Sequence of chain 1.C:
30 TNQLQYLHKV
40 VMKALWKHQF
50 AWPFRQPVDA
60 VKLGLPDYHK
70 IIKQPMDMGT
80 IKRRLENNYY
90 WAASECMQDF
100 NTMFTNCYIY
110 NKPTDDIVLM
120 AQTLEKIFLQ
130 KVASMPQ

Binding-site contacts:
Ligand atom C6 contacts residue TRP51 of chain 1.C at 4.5 Å (hydrophobic).
Ligand atom C8 contacts residue LEU62 of chain 1.C at 4.2 Å (hydrophobic).
Ligand atom C7 contacts residue LEU62 of chain 1.C at 4.3 Å (hydrophobic).
Ligand atom C9 contacts residue PRO52 of chain 1.C at 3.5 Å (hydrophobic).
Ligand atom C8 contacts residue PRO52 of chain 1.C at 3.4 Å (hydrophobic).
Ligand atom C2 contacts residue ASN110 of chain 1.C at 3.4 Å.
Ligand atom C3 contacts residue ASN110 of chain 1.C at 3.5 Å.
Ligand atom C5 contacts residue LEU62 of chain 1.C at 4.3 Å (hydrophobic).
Ligand atom C12 contacts residue PHE53 of chain 1.C at 3.9 Å (hydrophobic).
Ligand atom C4 contacts residue ILE116 of chain 1.C at 3.8 Å (hydrophobic).
Ligand atom O contacts residue CYS106 of chain 1.C at 4.1 Å.
Ligand atom C1 contacts residue VAL57 of chain 1.C at 4.0 Å (hydrophobic).
Ligand atom C10 contacts residue ILE116 of chain 1.C at 3.9 Å (hydrophobic).
Ligand atom C11 contacts residue ILE116 of chain 1.C at 3.8 Å (hydrophobic).
Ligand atom C1 contacts residue LEU62 of chain 1.C at 3.9 Å (hydrophobic).
Ligand atom C1 contacts residue LEU64 of chain 1.C at 3.6 Å (hydrophobic).
Ligand atom O contacts residue ILE116 of chain 1.C at 4.5 Å.
Ligand atom C7 contacts residue TRP51 of chain 1.C at 4.0 Å (hydrophobic).
Ligand atom C12 contacts residue ILE116 of chain 1.C at 3.7 Å (hydrophobic).
Ligand atom O contacts residue VAL57 of chain 1.C at 4.3 Å.
Ligand atom C9 contacts residue LEU62 of chain 1.C at 4.0 Å (hydrophobic).
Ligand atom C7 contacts residue PRO52 of chain 1.C at 4.0 Å (hydrophobic).
Ligand atom C6 contacts residue PRO52 of chain 1.C at 4.3 Å (hydrophobic).
Ligand atom O contacts residue ASN110 of chain 1.C at 3.1 Å (h-bond).
Ligand atom C11 contacts residue ASN110 of chain 1.C at 4.0 Å.
Ligand atom N contacts residue ILE116 of chain 1.C at 3.9 Å.
Ligand atom C5 contacts residue ILE116 of chain 1.C at 3.7 Å (hydrophobic).
Ligand atom C11 contacts residue VAL57 of chain 1.C at 4.0 Å (hydrophobic).
Ligand atom C10 contacts residue LEU62 of chain 1.C at 4.0 Å (hydrophobic).
Ligand atom C10 contacts residue PRO52 of chain 1.C at 4.4 Å (hydrophobic).
Ligand atom C6 contacts residue ILE116 of chain 1.C at 4.4 Å (hydrophobic).
Ligand atom C1 contacts residue TYR67 of chain 1.C at 4.2 Å (hydrophobic).
Ligand atom C4 contacts residue ASN110 of chain 1.C at 4.4 Å.
Ligand atom C1 contacts residue TYR109 of chain 1.C at 4.2 Å (hydrophobic).
Ligand atom C1 contacts residue ASN110 of chain 1.C at 4.2 Å.
Ligand atom C6 contacts residue LEU62 of chain 1.C at 4.4 Å (hydrophobic).
Ligand atom C12 contacts residue VAL57 of chain 1.C at 4.0 Å (hydrophobic).
Ligand atom C12 contacts residue PRO52 of chain 1.C at 3.8 Å (hydrophobic).
Ligand atom N contacts residue VAL57 of chain 1.C at 4.3 Å.
Ligand atom C9 contacts residue VAL57 of chain 1.C at 4.2 Å (hydrophobic).

This small molecule binds to this protein.
Small molecule (SMILES): CC(=O)N1c2ccccc2CC[C@@H]1C